Sequence of chain 1.J:
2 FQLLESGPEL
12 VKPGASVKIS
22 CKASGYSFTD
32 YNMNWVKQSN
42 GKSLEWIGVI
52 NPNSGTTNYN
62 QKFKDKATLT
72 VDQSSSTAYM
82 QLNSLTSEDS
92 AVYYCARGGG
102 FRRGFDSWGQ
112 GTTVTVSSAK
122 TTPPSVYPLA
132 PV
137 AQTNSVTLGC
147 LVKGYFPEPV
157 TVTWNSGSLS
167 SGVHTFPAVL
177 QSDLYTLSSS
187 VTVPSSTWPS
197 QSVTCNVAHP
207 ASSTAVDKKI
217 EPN

The small molecule below binds the protein below.
Small molecule (SMILES): COc1cc(S(=O)(=O)O)c2ccc3c(S(=O)(=O)O)cc(S(=O)(=O)O)c4ccc1c2c43

Binding-site contacts:
Ligand atom CAN contacts residue ASN93 of chain 1.E at 3.6 Å.
Ligand atom CAQ contacts residue TRP90 of chain 1.E at 3.5 Å (hydrophobic).
Ligand atom OAC contacts residue ARG103 of chain 1.J at 2.6 Å (salt-bridge).
Ligand atom CAU contacts residue TRP90 of chain 1.E at 3.6 Å (hydrophobic).
Ligand atom CAM contacts residue GLY101 of chain 1.J at 3.3 Å.
Ligand atom CBB contacts residue TRP90 of chain 1.E at 3.4 Å (hydrophobic).
Ligand atom OAB contacts residue ASN33 of chain 1.J at 2.7 Å (h-bond).
Ligand atom OAJ contacts residue TYR31 of chain 1.E at 3.4 Å (h-bond).
Ligand atom OAF contacts residue ASN59 of chain 1.J at 3.1 Å (h-bond).
Ligand atom OAA contacts residue ASN35 of chain 1.J at 3.2 Å (h-bond).
Ligand atom CAQ contacts residue TYR31 of chain 1.E at 3.3 Å (hydrophobic).
Ligand atom CAV contacts residue TRP90 of chain 1.E at 3.1 Å (hydrophobic).
Ligand atom OAA contacts residue GLY99 of chain 1.J at 3.3 Å.
Ligand atom CAY contacts residue TRP90 of chain 1.E at 3.3 Å (hydrophobic).
Ligand atom SBD contacts residue ARG103 of chain 1.J at 3.3 Å (salt-bridge).
Ligand atom CAP contacts residue TRP90 of chain 1.E at 3.5 Å (hydrophobic).
Ligand atom OAD contacts residue ARG103 of chain 1.J at 2.9 Å (salt-bridge).
Ligand atom SBE contacts residue ASN59 of chain 1.J at 3.6 Å (h-bond).
Ligand atom OAI contacts residue GLY99 of chain 1.J at 3.0 Å.
Ligand atom OAD contacts residue PHE102 of chain 1.J at 3.6 Å.
Ligand atom OAI contacts residue GLY100 of chain 1.J at 3.2 Å (h-bond).
Ligand atom SBD contacts residue TYR31 of chain 1.E at 3.5 Å (h-bond).
Ligand atom OAC contacts residue PHE102 of chain 1.J at 3.2 Å.
Ligand atom OAK contacts residue ASN59 of chain 1.J at 2.9 Å (h-bond).
Ligand atom CBA contacts residue TRP90 of chain 1.E at 3.5 Å (hydrophobic).
Ligand atom OAC contacts residue TYR31 of chain 1.E at 2.6 Å (h-bond).
Ligand atom CAX contacts residue TRP90 of chain 1.E at 3.5 Å (hydrophobic).
Ligand atom OAD contacts residue GLY101 of chain 1.J at 2.8 Å (h-bond).
Ligand atom OAD contacts residue HIS33 of chain 1.E at 3.6 Å (h-bond).
Ligand atom CAZ contacts residue TRP90 of chain 1.E at 3.4 Å (hydrophobic).
Ligand atom OAF contacts residue ASN93 of chain 1.E at 3.1 Å (h-bond).
Ligand atom CAN contacts residue TRP90 of chain 1.E at 3.5 Å (hydrophobic).
Ligand atom OAD contacts residue ARG104 of chain 1.J at 3.1 Å (salt-bridge).
Ligand atom OBF contacts residue TRP90 of chain 1.E at 3.3 Å.
Ligand atom OAD contacts residue GLY105 of chain 1.J at 3.0 Å (h-bond).
Ligand atom CAR contacts residue TRP90 of chain 1.E at 3.0 Å (hydrophobic).
Ligand atom OAI contacts residue GLY101 of chain 1.J at 2.6 Å (h-bond).
Ligand atom OAJ contacts residue HIS33 of chain 1.E at 3.0 Å (h-bond).
Ligand atom CAO contacts residue TRP90 of chain 1.E at 3.5 Å (hydrophobic).
Ligand atom CAW contacts residue TRP90 of chain 1.E at 3.5 Å (hydrophobic).

Sequence of chain 1.E:
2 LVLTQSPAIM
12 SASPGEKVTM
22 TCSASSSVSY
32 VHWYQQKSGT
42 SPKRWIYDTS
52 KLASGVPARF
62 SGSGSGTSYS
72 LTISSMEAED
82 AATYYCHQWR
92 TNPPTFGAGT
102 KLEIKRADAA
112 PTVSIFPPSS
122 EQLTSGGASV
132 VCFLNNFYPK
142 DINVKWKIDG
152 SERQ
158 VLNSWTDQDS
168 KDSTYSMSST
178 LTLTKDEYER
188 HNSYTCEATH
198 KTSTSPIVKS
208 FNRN